A small-molecule ligand and the protein it binds are described below.
Small molecule (SMILES): Nc1ccn([C@H]2C[C@H](O)[C@@H](COP(=O)(O)O)O2)c(=O)n1

Sequence of chain 18.A:
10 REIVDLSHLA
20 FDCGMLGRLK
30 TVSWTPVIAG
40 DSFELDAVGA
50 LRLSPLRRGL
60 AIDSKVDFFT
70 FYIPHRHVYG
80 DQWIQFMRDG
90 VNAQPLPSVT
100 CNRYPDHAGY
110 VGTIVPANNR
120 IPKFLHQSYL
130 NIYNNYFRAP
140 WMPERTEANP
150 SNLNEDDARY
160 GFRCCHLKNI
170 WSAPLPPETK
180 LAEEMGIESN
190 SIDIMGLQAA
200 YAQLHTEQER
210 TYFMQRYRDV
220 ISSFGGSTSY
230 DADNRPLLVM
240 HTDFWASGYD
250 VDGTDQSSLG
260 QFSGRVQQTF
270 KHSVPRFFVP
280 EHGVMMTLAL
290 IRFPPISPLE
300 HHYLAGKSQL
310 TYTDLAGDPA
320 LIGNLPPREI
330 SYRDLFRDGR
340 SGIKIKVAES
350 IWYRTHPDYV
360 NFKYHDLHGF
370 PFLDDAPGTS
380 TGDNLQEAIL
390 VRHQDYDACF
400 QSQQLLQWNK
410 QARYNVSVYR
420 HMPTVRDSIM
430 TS

Binding-site contacts:
Ligand atom C2' contacts residue LYS25 of chain 18.C at 3.8 Å.
Ligand atom OP2 contacts residue ASP242 of chain 18.A at 3.9 Å.
Ligand atom C5' contacts residue ASP242 of chain 18.A at 4.4 Å.

Sequence of chain 18.C:
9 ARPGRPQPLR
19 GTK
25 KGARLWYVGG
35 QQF